Sequence of chain 1.D:
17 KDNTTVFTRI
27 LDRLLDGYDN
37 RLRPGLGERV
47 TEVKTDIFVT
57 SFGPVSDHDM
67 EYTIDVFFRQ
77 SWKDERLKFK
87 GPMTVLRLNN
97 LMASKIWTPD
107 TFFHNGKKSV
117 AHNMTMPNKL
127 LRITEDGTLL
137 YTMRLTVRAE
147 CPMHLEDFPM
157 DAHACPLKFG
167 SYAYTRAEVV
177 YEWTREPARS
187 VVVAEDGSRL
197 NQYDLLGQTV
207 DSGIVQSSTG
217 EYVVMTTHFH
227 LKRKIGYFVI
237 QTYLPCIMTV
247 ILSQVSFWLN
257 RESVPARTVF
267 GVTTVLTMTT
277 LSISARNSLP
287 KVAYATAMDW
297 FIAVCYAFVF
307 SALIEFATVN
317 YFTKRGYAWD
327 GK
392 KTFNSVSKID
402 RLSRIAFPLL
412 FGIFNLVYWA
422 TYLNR

This protein binds this small molecule.
Small molecule (SMILES): CCCCCCCC(=O)OC[C@H](COP(=O)(O)O[C@@H]1[C@H](O)[C@H](O)[C@@H](OP(=O)(O)O)[C@H](OP(=O)(O)O)[C@H]1O)OC(=O)CCCCCCC

Binding-site contacts:
Ligand atom O13 contacts residue PHE318 of chain 1.D at 3.8 Å.
Ligand atom O3C contacts residue PHE318 of chain 1.D at 3.3 Å.
Ligand atom O5 contacts residue LYS320 of chain 1.D at 3.8 Å.
Ligand atom O52 contacts residue ARG321 of chain 1.D at 2.6 Å (salt-bridge).
Ligand atom P5 contacts residue SER396 of chain 1.D at 4.0 Å.
Ligand atom C3A contacts residue ILE400 of chain 1.D at 3.7 Å (hydrophobic).
Ligand atom C4B contacts residue THR314 of chain 1.D at 3.7 Å.
Ligand atom O1 contacts residue PHE318 of chain 1.D at 3.8 Å.
Ligand atom C1B contacts residue PHE318 of chain 1.D at 3.6 Å (hydrophobic).
Ligand atom O51 contacts residue SER396 of chain 1.D at 3.8 Å.
Ligand atom C3C contacts residue PHE318 of chain 1.D at 3.6 Å (hydrophobic).
Ligand atom O42 contacts residue LYS320 of chain 1.D at 2.9 Å (salt-bridge).
Ligand atom O6 contacts residue PHE318 of chain 1.D at 3.9 Å.
Ligand atom C1C contacts residue PHE318 of chain 1.D at 3.6 Å (hydrophobic).
Ligand atom O11 contacts residue PHE318 of chain 1.D at 3.8 Å.
Ligand atom P4 contacts residue LYS320 of chain 1.D at 4.0 Å.
Ligand atom O11 contacts residue ARG257 of chain 1.D at 3.6 Å (salt-bridge).
Ligand atom O53 contacts residue ASN395 of chain 1.D at 3.5 Å.
Ligand atom O12 contacts residue SER398 of chain 1.D at 3.6 Å.
Ligand atom C5A contacts residue ILE400 of chain 1.D at 3.9 Å (hydrophobic).
Ligand atom O1 contacts residue ARG257 of chain 1.D at 3.8 Å.
Ligand atom C3B contacts residue THR314 of chain 1.D at 3.8 Å.
Ligand atom C5B contacts residue THR314 of chain 1.D at 3.8 Å.
Ligand atom C4A contacts residue LEU403 of chain 1.D at 3.8 Å (hydrophobic).
Ligand atom C3B contacts residue ILE400 of chain 1.D at 4.0 Å (hydrophobic).
Ligand atom O53 contacts residue SER396 of chain 1.D at 3.0 Å (h-bond).
Ligand atom P5 contacts residue ARG321 of chain 1.D at 3.9 Å.
Ligand atom O1B contacts residue PHE318 of chain 1.D at 3.9 Å.
Ligand atom C1C contacts residue ILE400 of chain 1.D at 3.7 Å (hydrophobic).
Ligand atom C6 contacts residue PHE318 of chain 1.D at 3.9 Å (hydrophobic).
Ligand atom O11 contacts residue ILE400 of chain 1.D at 3.4 Å.
Ligand atom C4A contacts residue ILE400 of chain 1.D at 3.8 Å (hydrophobic).
Ligand atom C2A contacts residue ILE400 of chain 1.D at 4.0 Å (hydrophobic).
Ligand atom O52 contacts residue ASN395 of chain 1.D at 3.9 Å.
Ligand atom O6 contacts residue ARG257 of chain 1.D at 2.9 Å (salt-bridge).
Ligand atom O1A contacts residue LYS399 of chain 1.D at 3.9 Å.
Ligand atom O2C contacts residue ILE400 of chain 1.D at 3.4 Å.
Ligand atom O6 contacts residue SER396 of chain 1.D at 3.2 Å (h-bond).
Ligand atom O12 contacts residue LYS399 of chain 1.D at 2.9 Å (salt-bridge).
Ligand atom O11 contacts residue SER398 of chain 1.D at 3.5 Å (h-bond).